Sequence of chain 3.D:
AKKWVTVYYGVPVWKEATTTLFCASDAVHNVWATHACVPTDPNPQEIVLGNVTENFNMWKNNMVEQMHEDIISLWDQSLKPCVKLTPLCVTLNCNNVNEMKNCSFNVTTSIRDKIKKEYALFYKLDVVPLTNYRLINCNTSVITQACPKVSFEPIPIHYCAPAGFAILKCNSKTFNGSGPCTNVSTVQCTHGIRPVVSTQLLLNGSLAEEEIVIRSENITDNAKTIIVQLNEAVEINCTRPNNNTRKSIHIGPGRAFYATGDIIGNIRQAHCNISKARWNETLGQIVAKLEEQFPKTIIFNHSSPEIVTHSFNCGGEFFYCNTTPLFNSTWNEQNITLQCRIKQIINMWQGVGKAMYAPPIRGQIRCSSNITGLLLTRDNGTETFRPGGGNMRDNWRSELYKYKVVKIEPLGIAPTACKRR

Binding-site contacts:
Ligand atom C8 contacts residue GLU274 of chain 3.D at 3.7 Å.
Ligand atom C5 contacts residue ASN276 of chain 3.D at 3.6 Å.
Ligand atom C2 contacts residue GLU274 of chain 3.D at 4.1 Å.
Ligand atom C4 contacts residue ASN276 of chain 3.D at 4.2 Å.
Ligand atom C3 contacts residue ASN276 of chain 3.D at 3.8 Å.
Ligand atom O7 contacts residue ASN312 of chain 3.D at 4.0 Å.
Ligand atom C5 contacts residue GLU274 of chain 3.D at 4.3 Å.
Ligand atom C2 contacts residue ASN276 of chain 3.D at 2.4 Å.
Ligand atom C8 contacts residue SER314 of chain 3.D at 3.2 Å.
Ligand atom C1 contacts residue GLU274 of chain 3.D at 3.7 Å.
Ligand atom N2 contacts residue ASN276 of chain 3.D at 2.9 Å (h-bond).
Ligand atom N2 contacts residue GLU274 of chain 3.D at 3.8 Å.
Ligand atom C2 contacts residue NAG1 of chain 3.T at 4.2 Å.
Ligand atom C8 contacts residue ASN276 of chain 3.D at 4.3 Å.
Ligand atom C8 contacts residue ILE313 of chain 3.D at 3.5 Å (hydrophobic).
Ligand atom C8 contacts residue ASN312 of chain 3.D at 4.1 Å.
Ligand atom C7 contacts residue ASN276 of chain 3.D at 3.1 Å.
Ligand atom C1 contacts residue ASN276 of chain 3.D at 1.4 Å.
Ligand atom C7 contacts residue GLU274 of chain 3.D at 4.5 Å.
Ligand atom O7 contacts residue ASN389 of chain 3.D at 4.2 Å.
Ligand atom C7 contacts residue ASN312 of chain 3.D at 4.4 Å.
Ligand atom O7 contacts residue NAG1 of chain 3.T at 3.0 Å (h-bond).
Ligand atom C3 contacts residue GLU274 of chain 3.D at 4.2 Å.
Ligand atom C1 contacts residue NAG1 of chain 3.T at 4.4 Å.
Ligand atom O5 contacts residue NAG1 of chain 3.T at 4.5 Å.
Ligand atom C7 contacts residue NAG1 of chain 3.T at 4.1 Å.
Ligand atom O5 contacts residue ASN276 of chain 3.D at 2.3 Å (h-bond).
Ligand atom O7 contacts residue ASN276 of chain 3.D at 2.8 Å (h-bond).

This protein binds this small molecule.
Small molecule (SMILES): CC(=O)N[C@@H]1[C@@H](O)[C@H](O)[C@@H](CO)O[C@H]1O